Sequence of chain 1.B:
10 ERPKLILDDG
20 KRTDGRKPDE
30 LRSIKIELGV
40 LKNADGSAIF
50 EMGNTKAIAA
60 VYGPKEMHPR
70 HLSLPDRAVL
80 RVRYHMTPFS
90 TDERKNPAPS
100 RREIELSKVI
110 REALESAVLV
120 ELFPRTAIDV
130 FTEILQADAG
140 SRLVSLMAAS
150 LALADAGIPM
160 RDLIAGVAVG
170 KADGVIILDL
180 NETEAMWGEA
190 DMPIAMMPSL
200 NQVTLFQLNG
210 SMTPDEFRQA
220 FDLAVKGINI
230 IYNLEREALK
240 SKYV

Sequence of chain 1.A:
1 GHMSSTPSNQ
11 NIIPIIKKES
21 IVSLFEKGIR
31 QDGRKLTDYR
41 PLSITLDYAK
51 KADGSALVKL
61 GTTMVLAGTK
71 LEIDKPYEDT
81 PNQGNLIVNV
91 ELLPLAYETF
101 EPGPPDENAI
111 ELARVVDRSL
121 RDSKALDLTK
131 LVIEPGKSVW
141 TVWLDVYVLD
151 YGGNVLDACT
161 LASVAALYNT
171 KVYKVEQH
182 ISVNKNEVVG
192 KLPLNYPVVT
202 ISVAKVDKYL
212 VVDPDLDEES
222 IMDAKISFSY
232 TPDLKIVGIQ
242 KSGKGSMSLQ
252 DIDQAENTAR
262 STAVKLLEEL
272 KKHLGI

Binding-site contacts:
Ligand atom N6 contacts residue ASP79 of chain 1.A at 2.9 Å (salt-bridge).
Ligand atom OP2 contacts residue PO41 of chain 1.F at 3.2 Å (h-bond).
Ligand atom N3 contacts residue TYR77 of chain 1.A at 3.4 Å.
Ligand atom OP1 contacts residue ARG141 of chain 1.B at 3.7 Å.
Ligand atom C2 contacts residue ASP79 of chain 1.A at 3.0 Å.
Ligand atom O3' contacts residue ARG100 of chain 1.B at 3.6 Å.
Ligand atom O4' contacts residue ARG121 of chain 1.A at 3.7 Å.
Ligand atom C1' contacts residue TYR77 of chain 1.A at 3.5 Å (hydrophobic).
Ligand atom OP1 contacts residue ARG100 of chain 1.B at 2.9 Å (salt-bridge).
Ligand atom C8 contacts residue ARG101 of chain 1.B at 3.6 Å.
Ligand atom O3' contacts residue ALA138 of chain 1.B at 2.9 Å (h-bond).
Ligand atom O2' contacts residue GLU181 of chain 1.B at 3.2 Å.
Ligand atom P contacts residue PO41 of chain 1.F at 3.7 Å.
Ligand atom O2' contacts residue ALA136 of chain 1.B at 2.9 Å (h-bond).
Ligand atom N1 contacts residue ASP79 of chain 1.A at 3.2 Å (salt-bridge).
Ligand atom O5' contacts residue ARG114 of chain 1.A at 3.5 Å (salt-bridge).
Ligand atom O4' contacts residue TYR77 of chain 1.A at 3.7 Å.
Ligand atom N6 contacts residue TYR77 of chain 1.A at 3.7 Å.
Ligand atom C6 contacts residue ASP79 of chain 1.A at 3.7 Å.
Ligand atom C6 contacts residue TYR77 of chain 1.A at 3.5 Å (hydrophobic).
Ligand atom N7 contacts residue ARG101 of chain 1.B at 3.6 Å.
Ligand atom O3' contacts residue PO41 of chain 1.F at 2.5 Å (h-bond).
Ligand atom P contacts residue ARG114 of chain 1.A at 3.4 Å.
Ligand atom N9 contacts residue TYR77 of chain 1.A at 3.2 Å (h-bond).
Ligand atom C3' contacts residue PO41 of chain 1.F at 3.1 Å.
Ligand atom C5 contacts residue TYR77 of chain 1.A at 3.4 Å (hydrophobic).
Ligand atom OP1 contacts residue PO41 of chain 1.F at 3.6 Å (h-bond).
Ligand atom C4 contacts residue TYR77 of chain 1.A at 3.2 Å (hydrophobic).
Ligand atom N7 contacts residue TYR77 of chain 1.A at 3.5 Å.
Ligand atom O2' contacts residue ARG121 of chain 1.A at 3.5 Å (salt-bridge).
Ligand atom OP2 contacts residue ARG101 of chain 1.B at 2.9 Å (salt-bridge).
Ligand atom C8 contacts residue TYR77 of chain 1.A at 3.2 Å (hydrophobic).
Ligand atom OP1 contacts residue ARG114 of chain 1.A at 2.8 Å (salt-bridge).
Ligand atom N1 contacts residue TYR77 of chain 1.A at 3.5 Å.
Ligand atom N3 contacts residue THR90 of chain 1.B at 3.7 Å.
Ligand atom C5' contacts residue PO41 of chain 1.F at 2.9 Å.
Ligand atom OP2 contacts residue ARG114 of chain 1.A at 2.8 Å (salt-bridge).
Ligand atom O2' contacts residue LEU86 of chain 1.A at 3.2 Å (h-bond).
Ligand atom P contacts residue ARG100 of chain 1.B at 3.6 Å.
Ligand atom C2 contacts residue TYR77 of chain 1.A at 3.6 Å (hydrophobic).

This protein binds this small molecule.
Small molecule (SMILES): Nc1ncnc2c1ncn2[C@@H]1O[C@H](CO[P](=O)(O)O[C@H]2[C@@H](O)[C@H](n3cnc4c(N)ncnc43)O[C@@H]2CO[P](=O)(O)O[C@H]2[C@@H](O)[C@H](n3cnc4c(N)ncnc43)O[C@@H]2CO[P](=O)(O)O[C@H]2[C@@H](O)[C@H](n3cnc4c(N)ncnc43)O[C@@H]2COP(=O)=O)[C@@H](O)[C@H]1O